The small molecule below binds the protein below.
Small molecule (SMILES): CC(=O)N[C@@H]1[C@@H](O)[C@H](O)[C@@H](CO)O[C@H]1O

Sequence of chain 1.A:
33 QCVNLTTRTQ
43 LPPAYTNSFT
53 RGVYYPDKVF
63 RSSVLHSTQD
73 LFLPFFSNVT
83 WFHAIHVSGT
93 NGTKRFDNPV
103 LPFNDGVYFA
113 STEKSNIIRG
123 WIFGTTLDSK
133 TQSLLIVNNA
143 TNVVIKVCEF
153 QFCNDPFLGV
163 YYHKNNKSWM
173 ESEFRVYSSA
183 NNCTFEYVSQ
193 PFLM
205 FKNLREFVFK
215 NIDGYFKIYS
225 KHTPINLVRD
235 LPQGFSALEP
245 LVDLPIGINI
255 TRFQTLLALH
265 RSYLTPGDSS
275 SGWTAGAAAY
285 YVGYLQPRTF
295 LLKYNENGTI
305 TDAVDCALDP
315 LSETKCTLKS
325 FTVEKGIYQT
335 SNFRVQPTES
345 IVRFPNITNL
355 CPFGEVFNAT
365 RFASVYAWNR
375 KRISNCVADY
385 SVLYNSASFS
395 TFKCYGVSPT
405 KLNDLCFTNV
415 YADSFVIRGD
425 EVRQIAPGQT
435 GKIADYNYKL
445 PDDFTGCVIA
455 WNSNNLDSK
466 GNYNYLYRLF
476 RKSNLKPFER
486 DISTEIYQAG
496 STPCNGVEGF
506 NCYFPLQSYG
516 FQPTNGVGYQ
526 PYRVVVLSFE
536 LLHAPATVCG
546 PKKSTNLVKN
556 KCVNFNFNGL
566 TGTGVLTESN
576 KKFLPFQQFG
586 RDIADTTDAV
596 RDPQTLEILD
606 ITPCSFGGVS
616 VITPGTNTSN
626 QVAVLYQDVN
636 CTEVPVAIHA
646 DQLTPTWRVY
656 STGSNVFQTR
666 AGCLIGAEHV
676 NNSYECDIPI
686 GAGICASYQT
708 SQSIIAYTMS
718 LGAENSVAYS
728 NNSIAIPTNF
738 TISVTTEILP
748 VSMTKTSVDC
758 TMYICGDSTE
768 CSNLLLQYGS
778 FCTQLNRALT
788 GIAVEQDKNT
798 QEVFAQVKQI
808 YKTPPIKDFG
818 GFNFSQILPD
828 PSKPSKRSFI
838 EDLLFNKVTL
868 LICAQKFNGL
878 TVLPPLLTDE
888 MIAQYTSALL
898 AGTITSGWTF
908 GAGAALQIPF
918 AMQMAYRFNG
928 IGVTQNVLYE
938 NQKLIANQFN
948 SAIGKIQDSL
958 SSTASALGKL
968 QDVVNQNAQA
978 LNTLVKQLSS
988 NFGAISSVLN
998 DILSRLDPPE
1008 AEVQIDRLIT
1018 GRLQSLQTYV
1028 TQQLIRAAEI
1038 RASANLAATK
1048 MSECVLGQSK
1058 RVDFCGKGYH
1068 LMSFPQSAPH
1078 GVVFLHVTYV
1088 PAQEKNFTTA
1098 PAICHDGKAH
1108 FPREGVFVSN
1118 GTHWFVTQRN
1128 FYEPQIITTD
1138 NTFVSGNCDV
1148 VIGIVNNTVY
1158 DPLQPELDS

Binding-site contacts:
Ligand atom C3 contacts residue ALA725 of chain 1.A at 4.0 Å (hydrophobic).
Ligand atom N2 contacts residue ASN1093 of chain 1.A at 3.0 Å (h-bond).
Ligand atom O5 contacts residue ASN1093 of chain 1.A at 3.5 Å (h-bond).
Ligand atom C7 contacts residue ASN1093 of chain 1.A at 3.0 Å.
Ligand atom C2 contacts residue ASN1093 of chain 1.A at 3.3 Å.
Ligand atom C8 contacts residue GLN914 of chain 1.B at 4.0 Å.
Ligand atom C1 contacts residue GLN914 of chain 1.B at 4.3 Å.
Ligand atom N2 contacts residue GLN914 of chain 1.B at 3.8 Å.
Ligand atom C1 contacts residue ALA725 of chain 1.A at 3.5 Å (hydrophobic).
Ligand atom O5 contacts residue ALA725 of chain 1.A at 3.9 Å.
Ligand atom C4 contacts residue ALA725 of chain 1.A at 4.3 Å (hydrophobic).
Ligand atom C7 contacts residue GLN914 of chain 1.B at 4.3 Å.
Ligand atom C1 contacts residue ASN1093 of chain 1.A at 3.1 Å.
Ligand atom C2 contacts residue ALA725 of chain 1.A at 4.2 Å (hydrophobic).
Ligand atom O7 contacts residue ASN1093 of chain 1.A at 3.3 Å (h-bond).
Ligand atom C8 contacts residue ASN1093 of chain 1.A at 3.6 Å.
Ligand atom N2 contacts residue ALA725 of chain 1.A at 4.4 Å.
Ligand atom C5 contacts residue ALA725 of chain 1.A at 3.7 Å (hydrophobic).

Sequence of chain 1.B:
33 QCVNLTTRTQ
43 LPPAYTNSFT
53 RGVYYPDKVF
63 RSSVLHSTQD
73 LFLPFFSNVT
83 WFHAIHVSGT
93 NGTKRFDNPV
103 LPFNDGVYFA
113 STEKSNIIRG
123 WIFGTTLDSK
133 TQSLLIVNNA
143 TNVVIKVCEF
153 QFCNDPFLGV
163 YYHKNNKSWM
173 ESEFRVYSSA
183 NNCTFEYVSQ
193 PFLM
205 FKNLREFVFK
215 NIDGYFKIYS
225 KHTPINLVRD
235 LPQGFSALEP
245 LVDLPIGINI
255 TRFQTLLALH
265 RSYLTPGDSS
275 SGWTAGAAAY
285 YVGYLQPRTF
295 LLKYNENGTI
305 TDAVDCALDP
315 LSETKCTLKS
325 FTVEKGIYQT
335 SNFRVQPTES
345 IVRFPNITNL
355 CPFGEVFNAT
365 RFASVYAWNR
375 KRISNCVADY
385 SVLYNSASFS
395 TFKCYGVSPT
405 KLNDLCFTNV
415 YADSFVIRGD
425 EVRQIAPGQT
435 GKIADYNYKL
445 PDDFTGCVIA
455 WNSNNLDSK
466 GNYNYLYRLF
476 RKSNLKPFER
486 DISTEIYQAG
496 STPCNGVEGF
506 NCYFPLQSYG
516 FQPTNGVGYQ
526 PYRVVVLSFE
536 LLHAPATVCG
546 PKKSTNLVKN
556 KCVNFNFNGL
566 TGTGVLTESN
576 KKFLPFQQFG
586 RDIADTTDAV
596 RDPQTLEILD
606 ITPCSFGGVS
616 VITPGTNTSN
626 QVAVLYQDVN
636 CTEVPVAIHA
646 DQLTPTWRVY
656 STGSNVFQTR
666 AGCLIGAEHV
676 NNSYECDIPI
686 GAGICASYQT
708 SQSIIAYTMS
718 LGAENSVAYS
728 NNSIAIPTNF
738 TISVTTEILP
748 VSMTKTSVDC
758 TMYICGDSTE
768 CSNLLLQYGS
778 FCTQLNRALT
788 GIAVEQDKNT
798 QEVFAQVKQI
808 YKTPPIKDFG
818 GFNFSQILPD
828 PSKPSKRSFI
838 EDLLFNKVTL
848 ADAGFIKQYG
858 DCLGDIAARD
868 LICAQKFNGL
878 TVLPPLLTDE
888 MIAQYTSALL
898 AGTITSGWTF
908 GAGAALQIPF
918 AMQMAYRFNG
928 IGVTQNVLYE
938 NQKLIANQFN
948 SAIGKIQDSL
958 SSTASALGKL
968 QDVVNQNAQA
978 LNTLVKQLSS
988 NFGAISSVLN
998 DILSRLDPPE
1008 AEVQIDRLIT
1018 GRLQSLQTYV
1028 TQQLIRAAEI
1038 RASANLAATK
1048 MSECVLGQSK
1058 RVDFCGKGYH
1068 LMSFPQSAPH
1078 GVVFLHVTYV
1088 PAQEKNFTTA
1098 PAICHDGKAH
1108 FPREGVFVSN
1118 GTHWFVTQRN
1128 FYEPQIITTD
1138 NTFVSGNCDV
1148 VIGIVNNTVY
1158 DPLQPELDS